The small molecule below binds the protein below.
Small molecule (SMILES): CCc1cc(-c2ccc(C)o2)n(-c2ccc3c(c2)nc(-c2cc(C(=O)O)ccc2O)n3Cc2ccc(=O)[nH]c2)n1

Binding-site contacts:
Ligand atom C28 contacts residue VAL142 of chain 1.B at 3.6 Å (hydrophobic).
Ligand atom C35 contacts residue PHE32 of chain 1.B at 3.4 Å (hydrophobic).
Ligand atom C26 contacts residue LEU69 of chain 1.B at 3.6 Å (hydrophobic).
Ligand atom C33 contacts residue ALA31 of chain 1.B at 3.9 Å (hydrophobic).
Ligand atom N32 contacts residue ALA31 of chain 1.B at 3.7 Å.
Ligand atom O39 contacts residue TYR145 of chain 1.B at 3.4 Å.
Ligand atom C23 contacts residue ALA65 of chain 1.B at 3.9 Å (hydrophobic).
Ligand atom C01 contacts residue PHE32 of chain 1.B at 3.9 Å (hydrophobic).
Ligand atom C26 contacts residue MET66 of chain 1.B at 3.6 Å (hydrophobic).
Ligand atom N05 contacts residue PHE32 of chain 1.B at 3.0 Å (h-bond).
Ligand atom N14 contacts residue PHE32 of chain 1.B at 3.6 Å.
Ligand atom C27 contacts residue SER33 of chain 1.B at 3.4 Å.
Ligand atom C28 contacts residue SER33 of chain 1.B at 3.7 Å.
Ligand atom C07 contacts residue VAL27 of chain 1.B at 3.3 Å (hydrophobic).
Ligand atom N12 contacts residue HIS62 of chain 1.B at 3.1 Å (h-bond).
Ligand atom C08 contacts residue VAL27 of chain 1.B at 3.7 Å (hydrophobic).
Ligand atom O25 contacts residue ILE141 of chain 1.B at 3.7 Å.
Ligand atom C07 contacts residue ALA31 of chain 1.B at 3.6 Å (hydrophobic).
Ligand atom C13 contacts residue HIS62 of chain 1.B at 3.3 Å.
Ligand atom C15 contacts residue HIS62 of chain 1.B at 3.9 Å.
Ligand atom N14 contacts residue HIS62 of chain 1.B at 3.7 Å.
Ligand atom C11 contacts residue PHE32 of chain 1.B at 3.7 Å (hydrophobic).
Ligand atom C28 contacts residue LEU138 of chain 1.B at 3.8 Å (hydrophobic).
Ligand atom C08 contacts residue ALA31 of chain 1.B at 3.4 Å (hydrophobic).
Ligand atom C34 contacts residue PHE32 of chain 1.B at 3.4 Å (hydrophobic).
Ligand atom C10 contacts residue HIS62 of chain 1.B at 3.8 Å.
Ligand atom C28 contacts residue VAL36 of chain 1.B at 3.8 Å (hydrophobic).
Ligand atom C22 contacts residue ALA65 of chain 1.B at 3.9 Å (hydrophobic).
Ligand atom C09 contacts residue HIS62 of chain 1.B at 3.5 Å.
Ligand atom C27 contacts residue VAL36 of chain 1.B at 3.7 Å (hydrophobic).
Ligand atom C29 contacts residue HIS62 of chain 1.B at 3.5 Å.
Ligand atom O37 contacts residue HIS62 of chain 1.B at 2.7 Å (h-bond).
Ligand atom C10 contacts residue PHE32 of chain 1.B at 3.5 Å (hydrophobic).
Ligand atom C23 contacts residue VAL59 of chain 1.B at 3.4 Å (hydrophobic).
Ligand atom C21 contacts residue ALA65 of chain 1.B at 3.9 Å (hydrophobic).
Ligand atom C02 contacts residue ILE141 of chain 1.B at 3.9 Å (hydrophobic).
Ligand atom C20 contacts residue HIS62 of chain 1.B at 3.7 Å.
Ligand atom C31 contacts residue ALA31 of chain 1.B at 3.9 Å (hydrophobic).
Ligand atom C27 contacts residue PHE32 of chain 1.B at 3.9 Å (hydrophobic).
Ligand atom C22 contacts residue HIS62 of chain 1.B at 3.8 Å.

Sequence of chain 1.B:
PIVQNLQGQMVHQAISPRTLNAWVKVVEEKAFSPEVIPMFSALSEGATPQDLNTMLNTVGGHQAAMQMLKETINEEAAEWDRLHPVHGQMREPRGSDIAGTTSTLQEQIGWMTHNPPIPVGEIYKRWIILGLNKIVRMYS